Binding-site contacts:
Ligand atom C4 contacts residue ASN328 of chain 1.C at 4.3 Å.
Ligand atom O5 contacts residue ASN328 of chain 1.C at 2.3 Å (h-bond).
Ligand atom C8 contacts residue THR578 of chain 1.C at 3.9 Å.
Ligand atom O7 contacts residue GLN577 of chain 1.C at 4.2 Å.
Ligand atom O7 contacts residue ASN328 of chain 1.C at 4.4 Å.
Ligand atom C1 contacts residue ASN328 of chain 1.C at 1.4 Å.
Ligand atom C2 contacts residue ASN328 of chain 1.C at 2.7 Å.
Ligand atom C8 contacts residue GLN577 of chain 1.C at 3.5 Å.
Ligand atom N2 contacts residue ASN328 of chain 1.C at 3.1 Å (h-bond).
Ligand atom C7 contacts residue GLN577 of chain 1.C at 4.1 Å.
Ligand atom C3 contacts residue ASN328 of chain 1.C at 3.9 Å.
Ligand atom C5 contacts residue ASN328 of chain 1.C at 3.5 Å.
Ligand atom C7 contacts residue ASN328 of chain 1.C at 4.0 Å.

A small-molecule ligand and the protein it binds are described below.
Small molecule (SMILES): CC(=O)N[C@@H]1[C@@H](O)[C@H](O)[C@@H](CO)O[C@H]1O

Sequence of chain 1.C:
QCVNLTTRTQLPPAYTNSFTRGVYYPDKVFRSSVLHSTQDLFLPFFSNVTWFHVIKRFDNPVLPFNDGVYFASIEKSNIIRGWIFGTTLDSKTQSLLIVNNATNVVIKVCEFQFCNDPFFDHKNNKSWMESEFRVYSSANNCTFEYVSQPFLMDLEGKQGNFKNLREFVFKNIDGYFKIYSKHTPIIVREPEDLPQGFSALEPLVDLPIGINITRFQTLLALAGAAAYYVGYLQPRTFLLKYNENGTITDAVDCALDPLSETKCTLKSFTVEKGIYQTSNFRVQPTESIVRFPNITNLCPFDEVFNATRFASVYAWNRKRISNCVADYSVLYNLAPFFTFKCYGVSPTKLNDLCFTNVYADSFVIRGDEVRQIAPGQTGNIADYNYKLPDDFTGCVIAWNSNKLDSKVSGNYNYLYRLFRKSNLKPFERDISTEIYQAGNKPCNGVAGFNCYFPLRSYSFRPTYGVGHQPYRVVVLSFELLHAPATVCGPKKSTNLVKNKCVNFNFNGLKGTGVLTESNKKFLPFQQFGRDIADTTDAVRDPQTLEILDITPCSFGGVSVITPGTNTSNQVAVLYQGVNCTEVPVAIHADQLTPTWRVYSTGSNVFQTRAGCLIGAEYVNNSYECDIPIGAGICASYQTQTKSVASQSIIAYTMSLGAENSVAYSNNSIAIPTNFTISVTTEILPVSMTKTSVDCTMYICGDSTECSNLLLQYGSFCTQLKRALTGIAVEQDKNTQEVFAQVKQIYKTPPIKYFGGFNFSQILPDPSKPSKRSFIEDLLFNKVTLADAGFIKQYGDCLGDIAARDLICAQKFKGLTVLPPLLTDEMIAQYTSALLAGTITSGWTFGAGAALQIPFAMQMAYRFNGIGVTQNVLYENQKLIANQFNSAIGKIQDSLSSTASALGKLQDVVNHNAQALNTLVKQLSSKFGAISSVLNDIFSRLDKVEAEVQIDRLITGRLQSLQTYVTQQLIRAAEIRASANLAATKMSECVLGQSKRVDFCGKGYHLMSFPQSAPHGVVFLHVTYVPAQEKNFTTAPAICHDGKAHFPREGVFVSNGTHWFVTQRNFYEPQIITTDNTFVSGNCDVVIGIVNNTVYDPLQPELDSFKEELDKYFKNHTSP